This small molecule binds to this protein.
Small molecule (SMILES): CC(=O)N[C@@H]1[C@@H](O)[C@H](O)[C@@H](CO)O[C@H]1O

Sequence of chain 1.A:
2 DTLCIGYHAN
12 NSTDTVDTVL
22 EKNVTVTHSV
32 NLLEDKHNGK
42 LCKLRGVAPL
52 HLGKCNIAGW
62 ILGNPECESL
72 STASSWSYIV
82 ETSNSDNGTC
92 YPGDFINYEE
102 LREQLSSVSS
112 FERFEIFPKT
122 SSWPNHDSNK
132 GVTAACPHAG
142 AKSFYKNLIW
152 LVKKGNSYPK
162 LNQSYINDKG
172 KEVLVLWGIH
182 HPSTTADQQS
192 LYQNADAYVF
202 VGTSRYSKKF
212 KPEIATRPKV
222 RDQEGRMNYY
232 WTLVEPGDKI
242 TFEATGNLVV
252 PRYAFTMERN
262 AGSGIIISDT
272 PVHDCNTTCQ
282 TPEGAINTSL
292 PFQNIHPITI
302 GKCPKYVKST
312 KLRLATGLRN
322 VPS

Binding-site contacts:
Ligand atom C3 contacts residue ASN12 of chain 1.A at 3.8 Å.
Ligand atom C5 contacts residue ASN12 of chain 1.A at 3.7 Å.
Ligand atom C8 contacts residue ASN12 of chain 1.A at 3.0 Å.
Ligand atom C7 contacts residue ASN12 of chain 1.A at 3.1 Å.
Ligand atom C1 contacts residue ASN12 of chain 1.A at 1.4 Å.
Ligand atom C8 contacts residue SER13 of chain 1.A at 4.5 Å.
Ligand atom C4 contacts residue ASN12 of chain 1.A at 4.2 Å.
Ligand atom N2 contacts residue ASN12 of chain 1.A at 2.9 Å (h-bond).
Ligand atom C2 contacts residue ASN12 of chain 1.A at 2.5 Å.
Ligand atom O7 contacts residue ASN12 of chain 1.A at 3.0 Å (h-bond).
Ligand atom O5 contacts residue ASN12 of chain 1.A at 2.4 Å (h-bond).